Sequence of chain 1.C:
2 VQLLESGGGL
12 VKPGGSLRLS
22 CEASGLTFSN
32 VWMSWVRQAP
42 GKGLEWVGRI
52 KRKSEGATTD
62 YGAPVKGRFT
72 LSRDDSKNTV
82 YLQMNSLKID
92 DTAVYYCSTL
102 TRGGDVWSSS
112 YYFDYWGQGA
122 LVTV

Sequence of chain 1.B:
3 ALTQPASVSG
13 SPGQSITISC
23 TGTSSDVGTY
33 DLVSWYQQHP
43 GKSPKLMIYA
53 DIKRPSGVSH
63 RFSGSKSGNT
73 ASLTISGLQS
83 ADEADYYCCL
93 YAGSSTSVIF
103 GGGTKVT

Binding-site contacts:
Ligand atom O5 contacts residue PHE179 of chain 1.A at 4.3 Å.
Ligand atom N2 contacts residue SER542 of chain 1.G at 3.2 Å (h-bond).
Ligand atom C8 contacts residue VAL541 of chain 1.G at 4.2 Å (hydrophobic).
Ligand atom O5 contacts residue ASN180 of chain 1.A at 2.4 Å (h-bond).
Ligand atom C4 contacts residue ASN180 of chain 1.A at 4.3 Å.
Ligand atom C8 contacts residue LYS557 of chain 1.G at 4.2 Å.
Ligand atom C7 contacts residue SER542 of chain 1.G at 4.0 Å.
Ligand atom C3 contacts residue ASN180 of chain 1.A at 3.8 Å.
Ligand atom C6 contacts residue PHE179 of chain 1.A at 4.4 Å (hydrophobic).
Ligand atom C8 contacts residue SER542 of chain 1.G at 3.8 Å.
Ligand atom C5 contacts residue ASN180 of chain 1.A at 3.7 Å.
Ligand atom O3 contacts residue LYS55 of chain 1.B at 4.4 Å.
Ligand atom N2 contacts residue ASN180 of chain 1.A at 3.0 Å (h-bond).
Ligand atom C2 contacts residue SER542 of chain 1.G at 4.1 Å.
Ligand atom C3 contacts residue TRP108 of chain 1.C at 4.2 Å (hydrophobic).
Ligand atom O7 contacts residue ASN180 of chain 1.A at 3.4 Å (h-bond).
Ligand atom C3 contacts residue SER542 of chain 1.G at 4.0 Å.
Ligand atom O6 contacts residue ASP106 of chain 1.C at 4.1 Å.
Ligand atom C1 contacts residue ASN180 of chain 1.A at 1.5 Å.
Ligand atom O6 contacts residue PHE179 of chain 1.A at 3.0 Å.
Ligand atom C6 contacts residue ASP106 of chain 1.C at 3.8 Å.
Ligand atom O3 contacts residue GLY105 of chain 1.C at 4.2 Å.
Ligand atom O3 contacts residue SER542 of chain 1.G at 4.2 Å.
Ligand atom C7 contacts residue ASN180 of chain 1.A at 3.4 Å.
Ligand atom C2 contacts residue ASN180 of chain 1.A at 2.5 Å.
Ligand atom O3 contacts residue TRP108 of chain 1.C at 3.1 Å.

Sequence of chain 1.A:
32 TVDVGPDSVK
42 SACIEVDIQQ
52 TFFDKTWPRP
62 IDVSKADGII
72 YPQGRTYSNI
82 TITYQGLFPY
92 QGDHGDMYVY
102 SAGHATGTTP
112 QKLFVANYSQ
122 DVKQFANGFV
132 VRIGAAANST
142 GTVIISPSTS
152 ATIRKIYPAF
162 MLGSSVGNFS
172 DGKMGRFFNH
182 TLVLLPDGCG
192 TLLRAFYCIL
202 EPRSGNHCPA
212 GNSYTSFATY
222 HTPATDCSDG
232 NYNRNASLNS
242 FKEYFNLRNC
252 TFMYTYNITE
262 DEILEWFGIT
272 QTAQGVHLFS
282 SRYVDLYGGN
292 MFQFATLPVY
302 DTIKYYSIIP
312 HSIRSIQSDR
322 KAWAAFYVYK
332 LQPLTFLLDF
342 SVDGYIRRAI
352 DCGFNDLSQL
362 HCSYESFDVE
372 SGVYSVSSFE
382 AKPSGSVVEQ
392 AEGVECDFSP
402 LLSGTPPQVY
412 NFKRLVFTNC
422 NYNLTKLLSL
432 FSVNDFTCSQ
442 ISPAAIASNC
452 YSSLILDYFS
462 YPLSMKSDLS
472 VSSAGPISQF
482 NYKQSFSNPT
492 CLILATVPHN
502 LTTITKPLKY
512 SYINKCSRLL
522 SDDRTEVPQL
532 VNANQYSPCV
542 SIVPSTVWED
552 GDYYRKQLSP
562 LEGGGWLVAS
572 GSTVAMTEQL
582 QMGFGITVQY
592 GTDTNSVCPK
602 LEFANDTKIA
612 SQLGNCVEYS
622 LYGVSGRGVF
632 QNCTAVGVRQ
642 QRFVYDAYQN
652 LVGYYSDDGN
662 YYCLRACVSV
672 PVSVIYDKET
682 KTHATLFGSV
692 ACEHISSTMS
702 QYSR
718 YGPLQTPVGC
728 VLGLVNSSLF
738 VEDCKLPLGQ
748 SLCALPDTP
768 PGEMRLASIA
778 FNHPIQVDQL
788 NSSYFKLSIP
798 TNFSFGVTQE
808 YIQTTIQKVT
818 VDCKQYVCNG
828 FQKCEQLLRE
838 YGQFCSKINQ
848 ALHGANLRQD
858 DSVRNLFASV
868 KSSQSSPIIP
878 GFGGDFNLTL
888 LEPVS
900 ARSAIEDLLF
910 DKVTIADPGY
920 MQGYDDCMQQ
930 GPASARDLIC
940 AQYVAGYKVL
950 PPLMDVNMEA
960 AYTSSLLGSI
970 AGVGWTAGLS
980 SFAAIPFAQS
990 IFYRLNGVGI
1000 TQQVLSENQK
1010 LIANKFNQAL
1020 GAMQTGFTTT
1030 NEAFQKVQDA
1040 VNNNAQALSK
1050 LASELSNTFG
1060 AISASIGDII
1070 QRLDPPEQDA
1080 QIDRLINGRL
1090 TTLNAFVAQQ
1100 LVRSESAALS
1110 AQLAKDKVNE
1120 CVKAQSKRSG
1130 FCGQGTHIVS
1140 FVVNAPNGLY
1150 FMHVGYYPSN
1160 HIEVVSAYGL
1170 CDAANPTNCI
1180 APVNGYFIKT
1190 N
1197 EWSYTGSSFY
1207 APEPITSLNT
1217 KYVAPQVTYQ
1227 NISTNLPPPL

Sequence of chain 1.G:
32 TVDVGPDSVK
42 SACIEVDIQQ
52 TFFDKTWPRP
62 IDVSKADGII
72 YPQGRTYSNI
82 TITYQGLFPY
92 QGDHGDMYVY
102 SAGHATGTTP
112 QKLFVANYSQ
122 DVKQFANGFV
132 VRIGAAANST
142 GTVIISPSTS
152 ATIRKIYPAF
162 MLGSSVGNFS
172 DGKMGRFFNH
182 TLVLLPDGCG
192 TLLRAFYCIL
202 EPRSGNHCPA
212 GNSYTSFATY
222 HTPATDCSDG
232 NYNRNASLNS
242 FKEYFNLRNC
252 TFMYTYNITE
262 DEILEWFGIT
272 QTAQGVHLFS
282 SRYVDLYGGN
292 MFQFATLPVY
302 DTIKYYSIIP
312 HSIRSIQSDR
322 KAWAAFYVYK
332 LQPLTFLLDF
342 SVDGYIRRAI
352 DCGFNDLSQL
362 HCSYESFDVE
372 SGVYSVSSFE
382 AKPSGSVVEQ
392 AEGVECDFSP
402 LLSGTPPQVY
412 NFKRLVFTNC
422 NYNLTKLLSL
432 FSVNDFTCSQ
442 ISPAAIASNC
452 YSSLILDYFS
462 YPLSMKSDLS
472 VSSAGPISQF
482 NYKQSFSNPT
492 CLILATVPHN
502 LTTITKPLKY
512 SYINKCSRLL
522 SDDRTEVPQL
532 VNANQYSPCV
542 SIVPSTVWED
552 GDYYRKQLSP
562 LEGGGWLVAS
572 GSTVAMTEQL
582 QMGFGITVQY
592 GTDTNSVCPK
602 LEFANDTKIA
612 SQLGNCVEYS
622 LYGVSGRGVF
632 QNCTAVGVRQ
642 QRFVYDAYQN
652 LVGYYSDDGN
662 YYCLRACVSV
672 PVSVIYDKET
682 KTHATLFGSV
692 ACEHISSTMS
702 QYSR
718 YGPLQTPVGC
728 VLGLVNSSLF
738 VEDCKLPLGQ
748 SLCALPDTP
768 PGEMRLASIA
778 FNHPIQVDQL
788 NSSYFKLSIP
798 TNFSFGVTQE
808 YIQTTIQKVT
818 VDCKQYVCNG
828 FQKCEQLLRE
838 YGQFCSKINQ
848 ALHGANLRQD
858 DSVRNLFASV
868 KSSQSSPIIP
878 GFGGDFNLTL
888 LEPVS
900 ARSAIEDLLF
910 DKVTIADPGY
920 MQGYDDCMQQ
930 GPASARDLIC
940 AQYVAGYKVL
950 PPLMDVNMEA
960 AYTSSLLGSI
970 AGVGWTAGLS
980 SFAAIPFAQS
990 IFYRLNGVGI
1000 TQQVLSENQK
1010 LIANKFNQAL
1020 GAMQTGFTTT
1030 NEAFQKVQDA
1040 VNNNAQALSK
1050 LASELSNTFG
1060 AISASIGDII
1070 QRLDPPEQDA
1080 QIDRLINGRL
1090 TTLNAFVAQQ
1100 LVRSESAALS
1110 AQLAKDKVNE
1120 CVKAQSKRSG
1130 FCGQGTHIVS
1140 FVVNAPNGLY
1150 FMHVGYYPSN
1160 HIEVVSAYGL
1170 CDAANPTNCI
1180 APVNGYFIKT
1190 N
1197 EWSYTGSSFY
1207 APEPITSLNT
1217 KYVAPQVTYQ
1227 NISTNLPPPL

This small molecule binds to this protein.
Small molecule (SMILES): CC(=O)N[C@H]1[C@H](O[C@H]2[C@H](O)[C@@H](NC(C)=O)CO[C@@H]2CO)O[C@H](CO)[C@@H](O[C@@H]2O[C@H](CO[C@H]3O[C@H](CO)[C@@H](O)[C@H](O)[C@@H]3O)[C@@H](O)[C@H](O[C@H]3O[C@H](CO)[C@@H](O)[C@H](O)[C@@H]3O[C@H]3O[C@H](CO)[C@@H](O)[C@H](O)[C@@H]3O)[C@@H]2O)[C@@H]1O